Binding-site contacts:
Ligand atom C2 contacts residue GLY150 of chain 36.E at 3.7 Å.
Ligand atom C1 contacts residue ASN154 of chain 36.E at 1.4 Å.
Ligand atom C5 contacts residue ASN154 of chain 36.E at 3.6 Å.
Ligand atom O5 contacts residue THR156 of chain 36.E at 3.8 Å.
Ligand atom O7 contacts residue ASN154 of chain 36.E at 4.2 Å.
Ligand atom O5 contacts residue THR156 of chain 36.E at 3.8 Å.
Ligand atom C6 contacts residue ASN157 of chain 36.E at 3.3 Å.
Ligand atom C1 contacts residue MET151 of chain 36.E at 4.2 Å (hydrophobic).
Ligand atom C6 contacts residue THR156 of chain 36.E at 3.6 Å.
Ligand atom C2 contacts residue ASN154 of chain 36.E at 2.4 Å.
Ligand atom O4 contacts residue ASP161 of chain 36.E at 4.0 Å.
Ligand atom C8 contacts residue GLY150 of chain 36.E at 3.7 Å.
Ligand atom O6 contacts residue THR156 of chain 36.E at 4.4 Å.
Ligand atom C5 contacts residue THR156 of chain 36.E at 3.9 Å.
Ligand atom N2 contacts residue GLY150 of chain 36.E at 3.4 Å (h-bond).
Ligand atom C1 contacts residue THR156 of chain 36.E at 4.0 Å.
Ligand atom C3 contacts residue ASN154 of chain 36.E at 3.8 Å.
Ligand atom C7 contacts residue GLY150 of chain 36.E at 3.0 Å.
Ligand atom C6 contacts residue ASP161 of chain 36.E at 3.6 Å.
Ligand atom C6 contacts residue THR156 of chain 36.E at 3.9 Å.
Ligand atom O7 contacts residue HIS148 of chain 36.E at 3.6 Å (h-bond).
Ligand atom C7 contacts residue ASN154 of chain 36.E at 3.7 Å.
Ligand atom O5 contacts residue ASN154 of chain 36.E at 2.3 Å (h-bond).
Ligand atom C5 contacts residue ASP161 of chain 36.E at 4.5 Å.
Ligand atom C3 contacts residue MET151 of chain 36.E at 4.0 Å (hydrophobic).
Ligand atom C4 contacts residue ASP161 of chain 36.E at 4.0 Å.
Ligand atom C4 contacts residue ASN154 of chain 36.E at 4.2 Å.
Ligand atom C5 contacts residue MET151 of chain 36.E at 3.9 Å (hydrophobic).
Ligand atom O5 contacts residue ASN157 of chain 36.E at 4.0 Å.
Ligand atom C5 contacts residue THR156 of chain 36.E at 3.8 Å.
Ligand atom C8 contacts residue ASN157 of chain 36.E at 3.6 Å.
Ligand atom C4 contacts residue MET151 of chain 36.E at 3.9 Å (hydrophobic).
Ligand atom N2 contacts residue ASN154 of chain 36.E at 2.9 Å (h-bond).
Ligand atom O5 contacts residue MET151 of chain 36.E at 3.9 Å.
Ligand atom O7 contacts residue GLY150 of chain 36.E at 2.9 Å (h-bond).
Ligand atom O6 contacts residue MET151 of chain 36.E at 4.3 Å.
Ligand atom O6 contacts residue HIS148 of chain 36.E at 3.8 Å.
Ligand atom C2 contacts residue MET151 of chain 36.E at 4.2 Å (hydrophobic).
Ligand atom C1 contacts residue GLY150 of chain 36.E at 4.0 Å.

A protein and the small-molecule ligand that binds it are described below.
Small molecule (SMILES): CC(=O)N[C@H]1[C@H](O[C@H]2[C@H](O)[C@@H](NC(C)=O)CO[C@@H]2CO[C@@H]2O[C@@H](C)[C@@H](O)[C@@H](O)[C@@H]2O)O[C@H](CO)[C@@H](O)[C@@H]1O

Sequence of chain 36.E:
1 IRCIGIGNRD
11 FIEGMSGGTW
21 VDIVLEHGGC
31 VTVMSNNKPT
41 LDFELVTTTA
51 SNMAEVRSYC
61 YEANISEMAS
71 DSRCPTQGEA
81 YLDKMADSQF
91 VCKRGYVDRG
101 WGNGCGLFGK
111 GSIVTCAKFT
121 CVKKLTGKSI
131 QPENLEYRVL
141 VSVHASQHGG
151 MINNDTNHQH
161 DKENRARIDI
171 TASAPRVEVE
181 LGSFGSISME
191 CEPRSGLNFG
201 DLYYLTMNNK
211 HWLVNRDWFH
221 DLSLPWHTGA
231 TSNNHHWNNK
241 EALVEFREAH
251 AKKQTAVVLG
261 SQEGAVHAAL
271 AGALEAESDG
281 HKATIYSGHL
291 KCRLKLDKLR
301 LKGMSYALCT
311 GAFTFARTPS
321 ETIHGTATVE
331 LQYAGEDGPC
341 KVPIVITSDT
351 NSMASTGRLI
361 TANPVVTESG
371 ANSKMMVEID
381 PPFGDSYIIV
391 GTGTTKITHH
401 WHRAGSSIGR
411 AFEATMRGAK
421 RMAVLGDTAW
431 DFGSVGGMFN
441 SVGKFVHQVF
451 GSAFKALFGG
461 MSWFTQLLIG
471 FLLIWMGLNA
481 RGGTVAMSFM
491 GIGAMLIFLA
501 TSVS